This small molecule binds to this protein.
Small molecule (SMILES): CC(C)(C)C[C@@H]1N[C@@H](C(=O)NCCN)[C@H](c2cccc(Cl)c2F)[C@]12C(=O)Nc1cc(Cl)ccc12

Sequence of chain 1.C:
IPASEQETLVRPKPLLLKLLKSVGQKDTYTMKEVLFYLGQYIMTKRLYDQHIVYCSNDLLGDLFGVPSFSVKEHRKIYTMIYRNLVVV

Binding-site contacts:
Ligand atom C1 contacts residue LEU37 of chain 1.C at 3.7 Å (hydrophobic).
Ligand atom C22 contacts residue ILE44 of chain 1.C at 3.7 Å (hydrophobic).
Ligand atom C6 contacts residue HIS79 of chain 1.C at 3.7 Å.
Ligand atom C3 contacts residue HIS79 of chain 1.C at 3.9 Å.
Ligand atom C23 contacts residue GLY41 of chain 1.C at 4.1 Å.
Ligand atom O1 contacts residue HIS79 of chain 1.C at 2.7 Å (h-bond).
Ligand atom CL1 contacts residue HIS79 of chain 1.C at 3.5 Å.
Ligand atom C4 contacts residue GLN7 of chain 1.C at 3.8 Å.
Ligand atom F1 contacts residue HIS79 of chain 1.C at 3.2 Å.
Ligand atom C23 contacts residue LEU37 of chain 1.C at 3.8 Å (hydrophobic).
Ligand atom C21 contacts residue ILE44 of chain 1.C at 3.7 Å (hydrophobic).
Ligand atom C24 contacts residue LEU37 of chain 1.C at 3.6 Å (hydrophobic).
Ligand atom N2 contacts residue LEU37 of chain 1.C at 2.8 Å (h-bond).
Ligand atom C14 contacts residue MET45 of chain 1.C at 3.4 Å (hydrophobic).
Ligand atom F1 contacts residue VAL76 of chain 1.C at 3.9 Å.
Ligand atom CL2 contacts residue LEU40 of chain 1.C at 3.9 Å.
Ligand atom F1 contacts residue ILE82 of chain 1.C at 3.4 Å.
Ligand atom C13 contacts residue TYR50 of chain 1.C at 3.8 Å (hydrophobic).
Ligand atom C1 contacts residue HIS79 of chain 1.C at 3.6 Å.
Ligand atom C21 contacts residue PHE74 of chain 1.C at 3.8 Å (hydrophobic).
Ligand atom O1 contacts residue VAL76 of chain 1.C at 3.8 Å.
Ligand atom C12 contacts residue ILE44 of chain 1.C at 3.7 Å (hydrophobic).
Ligand atom O2 contacts residue LEU37 of chain 1.C at 4.0 Å.
Ligand atom CL2 contacts residue ILE44 of chain 1.C at 4.0 Å.
Ligand atom C12 contacts residue GLY41 of chain 1.C at 3.5 Å.
Ligand atom CL1 contacts residue TYR83 of chain 1.C at 3.5 Å.
Ligand atom CL2 contacts residue PHE69 of chain 1.C at 3.7 Å.
Ligand atom CL1 contacts residue ILE82 of chain 1.C at 3.6 Å.
Ligand atom N2 contacts residue GLY41 of chain 1.C at 3.9 Å.
Ligand atom C3 contacts residue TYR83 of chain 1.C at 3.6 Å (hydrophobic).
Ligand atom C23 contacts residue LEU40 of chain 1.C at 3.9 Å (hydrophobic).
Ligand atom C14 contacts residue TYR50 of chain 1.C at 3.7 Å (hydrophobic).
Ligand atom C15 contacts residue HIS79 of chain 1.C at 3.8 Å.
Ligand atom C3 contacts residue LEU37 of chain 1.C at 3.5 Å (hydrophobic).
Ligand atom C2 contacts residue HIS79 of chain 1.C at 3.3 Å.
Ligand atom C13 contacts residue VAL76 of chain 1.C at 3.8 Å (hydrophobic).
Ligand atom C4 contacts residue LEU37 of chain 1.C at 3.8 Å (hydrophobic).
Ligand atom C25 contacts residue LEU37 of chain 1.C at 3.8 Å (hydrophobic).
Ligand atom CL1 contacts residue LEU37 of chain 1.C at 4.0 Å.
Ligand atom C12 contacts residue MET45 of chain 1.C at 3.5 Å (hydrophobic).